Binding-site contacts:
Ligand atom CB contacts residue LYS859 of chain 4.D at 1.3 Å.
Ligand atom CD2 contacts residue ILE866 of chain 4.D at 1.4 Å (hydrophobic).
Ligand atom C contacts residue LYS858 of chain 4.D at 1.6 Å.
Ligand atom CG contacts residue ILE866 of chain 4.D at 1.1 Å (hydrophobic).
Ligand atom N contacts residue LEU870 of chain 4.D at 0.7 Å.
Ligand atom NH2 contacts residue LEU829 of chain 4.D at 1.3 Å (h-bond).
Ligand atom CD contacts residue ARG864 of chain 4.D at 0.6 Å.
Ligand atom CE contacts residue ARG864 of chain 4.D at 0.4 Å.
Ligand atom N contacts residue ASP862 of chain 4.D at 1.2 Å.
Ligand atom C contacts residue ASP862 of chain 4.D at 0.9 Å.
Ligand atom CZ contacts residue LEU829 of chain 4.D at 0.9 Å (hydrophobic).
Ligand atom CD1 contacts residue ALA860 of chain 4.D at 1.5 Å (hydrophobic).
Ligand atom CA contacts residue LEU870 of chain 4.D at 0.9 Å (hydrophobic).
Ligand atom N contacts residue VAL814 of chain 4.D at 1.3 Å.
Ligand atom CA contacts residue ASP862 of chain 4.D at 1.1 Å.
Ligand atom CA contacts residue LYS858 of chain 4.D at 1.5 Å.
Ligand atom CA contacts residue VAL814 of chain 4.D at 1.5 Å (hydrophobic).
Ligand atom CB contacts residue ARG857 of chain 4.D at 1.3 Å.
Ligand atom CG contacts residue ALA860 of chain 4.D at 1.4 Å (hydrophobic).
Ligand atom N contacts residue GLU863 of chain 4.D at 1.2 Å (salt-bridge).
Ligand atom CB contacts residue LYS858 of chain 4.D at 1.5 Å.
Ligand atom NH1 contacts residue LEU829 of chain 4.D at 1.2 Å (h-bond).
Ligand atom N contacts residue LYS858 of chain 4.D at 1.5 Å.
Ligand atom CB contacts residue LEU870 of chain 4.D at 1.5 Å (hydrophobic).
Ligand atom O contacts residue SER856 of chain 4.D at 1.3 Å.
Ligand atom NZ contacts residue ARG864 of chain 4.D at 1.1 Å.
Ligand atom N contacts residue LYS858 of chain 4.D at 1.3 Å (salt-bridge).
Ligand atom C contacts residue ASP855 of chain 4.D at 1.5 Å.
Ligand atom O contacts residue ILE866 of chain 4.D at 0.8 Å.
Ligand atom CB contacts residue GLU863 of chain 4.D at 1.5 Å.
Ligand atom CG contacts residue ARG864 of chain 4.D at 1.1 Å.
Ligand atom CD contacts residue CYS830 of chain 4.D at 1.6 Å (hydrophobic).
Ligand atom O contacts residue GLU863 of chain 4.D at 1.5 Å.
Ligand atom O contacts residue ASP855 of chain 4.D at 0.3 Å (salt-bridge).
Ligand atom CD2 contacts residue ALA860 of chain 4.D at 0.9 Å (hydrophobic).
Ligand atom O contacts residue LEU810 of chain 4.D at 1.2 Å.
Ligand atom N contacts residue LYS858 of chain 4.D at 1.2 Å.
Ligand atom O contacts residue ASP862 of chain 4.D at 1.2 Å.
Ligand atom NE contacts residue ALA826 of chain 4.D at 1.4 Å (h-bond).
Ligand atom CD contacts residue LYS858 of chain 4.D at 1.4 Å.

The small molecule below binds the protein below.
Small molecule (SMILES): CSCC[C@H](NC(=O)[C@@H]1CCCN1C(=O)[C@H](CC(C)C)NC(=O)[C@H](CC(C)C)NC(=O)[C@H](CCCCN)NC(=O)[C@H](C)NC(=O)[C@H](CCCCN)NC(=O)[C@@H](N)CCCN=C(N)N)C(=O)N[C@@H](CCC(=O)O)C(=O)N[C@@H](CCC(=O)O)C(=O)N[C@@H](C)C(=O)N[C@@H](CC(C)C)C(=O)N[C@@H](CC(C)C)C(=O)N1CCC[C@H]1C=O

Sequence of chain 4.F:
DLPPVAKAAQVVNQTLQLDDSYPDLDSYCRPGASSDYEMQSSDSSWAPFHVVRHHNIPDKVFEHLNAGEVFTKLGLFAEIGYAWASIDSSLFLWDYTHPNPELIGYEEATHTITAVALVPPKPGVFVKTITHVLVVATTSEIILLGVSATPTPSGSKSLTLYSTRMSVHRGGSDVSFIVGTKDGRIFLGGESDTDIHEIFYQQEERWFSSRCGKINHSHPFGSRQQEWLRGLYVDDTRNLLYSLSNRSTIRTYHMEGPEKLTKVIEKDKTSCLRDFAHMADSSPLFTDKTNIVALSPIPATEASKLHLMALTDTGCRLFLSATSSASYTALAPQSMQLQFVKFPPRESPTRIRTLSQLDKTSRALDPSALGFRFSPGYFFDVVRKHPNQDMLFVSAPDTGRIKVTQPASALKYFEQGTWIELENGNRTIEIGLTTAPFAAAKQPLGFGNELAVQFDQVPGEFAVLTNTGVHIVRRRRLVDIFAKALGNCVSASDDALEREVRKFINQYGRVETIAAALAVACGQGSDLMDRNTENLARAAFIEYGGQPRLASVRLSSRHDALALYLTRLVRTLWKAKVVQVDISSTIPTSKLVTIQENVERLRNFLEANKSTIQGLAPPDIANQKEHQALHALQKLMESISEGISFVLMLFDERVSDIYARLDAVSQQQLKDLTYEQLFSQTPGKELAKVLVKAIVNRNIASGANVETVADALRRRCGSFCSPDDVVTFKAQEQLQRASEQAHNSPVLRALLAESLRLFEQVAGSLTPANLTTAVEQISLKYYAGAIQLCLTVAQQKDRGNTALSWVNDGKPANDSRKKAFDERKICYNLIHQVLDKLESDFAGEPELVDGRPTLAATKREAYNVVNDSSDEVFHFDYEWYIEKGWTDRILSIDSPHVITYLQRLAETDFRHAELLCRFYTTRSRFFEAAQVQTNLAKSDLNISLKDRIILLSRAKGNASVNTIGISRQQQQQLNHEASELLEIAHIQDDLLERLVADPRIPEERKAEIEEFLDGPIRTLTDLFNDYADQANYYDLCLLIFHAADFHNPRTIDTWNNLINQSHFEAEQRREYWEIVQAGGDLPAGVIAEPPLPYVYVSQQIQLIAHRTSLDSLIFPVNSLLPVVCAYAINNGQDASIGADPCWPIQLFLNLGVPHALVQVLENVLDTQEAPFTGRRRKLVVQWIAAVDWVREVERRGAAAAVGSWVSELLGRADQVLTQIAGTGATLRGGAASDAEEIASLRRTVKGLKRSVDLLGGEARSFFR

Sequence of chain 4.D:
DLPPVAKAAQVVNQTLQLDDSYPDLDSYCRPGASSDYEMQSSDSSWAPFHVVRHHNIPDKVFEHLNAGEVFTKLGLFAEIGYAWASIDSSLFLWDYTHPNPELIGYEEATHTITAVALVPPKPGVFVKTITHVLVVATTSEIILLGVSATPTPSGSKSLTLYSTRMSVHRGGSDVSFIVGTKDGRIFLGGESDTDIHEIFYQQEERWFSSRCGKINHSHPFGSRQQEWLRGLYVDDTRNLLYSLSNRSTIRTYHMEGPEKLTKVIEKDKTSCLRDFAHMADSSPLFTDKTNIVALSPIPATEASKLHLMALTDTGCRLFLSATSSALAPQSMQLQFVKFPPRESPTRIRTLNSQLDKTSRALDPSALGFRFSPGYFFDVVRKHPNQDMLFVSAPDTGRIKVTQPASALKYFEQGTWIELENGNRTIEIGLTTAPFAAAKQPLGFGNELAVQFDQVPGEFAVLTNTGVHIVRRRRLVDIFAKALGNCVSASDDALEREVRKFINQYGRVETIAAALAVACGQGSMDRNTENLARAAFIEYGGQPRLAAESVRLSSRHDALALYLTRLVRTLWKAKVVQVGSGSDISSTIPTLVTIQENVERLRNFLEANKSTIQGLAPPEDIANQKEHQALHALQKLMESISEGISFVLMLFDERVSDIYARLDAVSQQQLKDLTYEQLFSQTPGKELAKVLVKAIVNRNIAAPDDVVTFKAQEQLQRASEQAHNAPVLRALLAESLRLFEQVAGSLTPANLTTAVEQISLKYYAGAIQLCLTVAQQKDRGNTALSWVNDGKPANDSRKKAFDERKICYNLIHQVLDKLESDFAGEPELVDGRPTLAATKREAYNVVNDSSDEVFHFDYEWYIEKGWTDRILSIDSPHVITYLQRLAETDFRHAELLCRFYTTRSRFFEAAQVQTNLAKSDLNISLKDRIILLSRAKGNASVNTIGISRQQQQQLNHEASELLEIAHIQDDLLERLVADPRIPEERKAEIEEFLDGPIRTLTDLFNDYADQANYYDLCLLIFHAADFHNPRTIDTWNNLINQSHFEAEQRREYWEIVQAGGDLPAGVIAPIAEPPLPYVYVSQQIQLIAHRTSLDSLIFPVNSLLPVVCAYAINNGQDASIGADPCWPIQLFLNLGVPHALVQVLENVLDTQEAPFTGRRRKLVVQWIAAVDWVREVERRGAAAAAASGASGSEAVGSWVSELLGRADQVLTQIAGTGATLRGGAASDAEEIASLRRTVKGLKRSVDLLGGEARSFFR